Binding-site contacts:
Ligand atom O4 contacts residue VAL442 of chain 1.C at 4.0 Å.
Ligand atom O6 contacts residue GLY376 of chain 1.C at 3.9 Å.
Ligand atom C4 contacts residue VAL442 of chain 1.C at 4.2 Å (hydrophobic).
Ligand atom C8 contacts residue ASN374 of chain 1.C at 3.7 Å.
Ligand atom O7 contacts residue GLU209 of chain 1.C at 4.3 Å.
Ligand atom C6 contacts residue NAG1 of chain 1.EA at 3.7 Å.
Ligand atom O7 contacts residue PRO210 of chain 1.C at 3.0 Å.
Ligand atom C5 contacts residue NAG1 of chain 1.EA at 4.2 Å.
Ligand atom O7 contacts residue VAL442 of chain 1.C at 2.8 Å (h-bond).
Ligand atom C7 contacts residue VAL442 of chain 1.C at 4.0 Å (hydrophobic).
Ligand atom C3 contacts residue SER443 of chain 1.C at 4.3 Å.
Ligand atom C4 contacts residue GLU209 of chain 1.C at 3.8 Å.
Ligand atom C6 contacts residue GLU209 of chain 1.C at 3.4 Å.
Ligand atom O7 contacts residue ASN260 of chain 1.C at 3.2 Å (h-bond).
Ligand atom N2 contacts residue SER443 of chain 1.C at 3.7 Å.
Ligand atom C7 contacts residue VAL252 of chain 1.C at 4.3 Å (hydrophobic).
Ligand atom C3 contacts residue ASN260 of chain 1.C at 3.8 Å.
Ligand atom O6 contacts residue GLU209 of chain 1.C at 3.8 Å.
Ligand atom O5 contacts residue GLU209 of chain 1.C at 3.6 Å.
Ligand atom C5 contacts residue ASN260 of chain 1.C at 3.6 Å.
Ligand atom C7 contacts residue PRO210 of chain 1.C at 4.1 Å (hydrophobic).
Ligand atom C4 contacts residue ASN260 of chain 1.C at 4.2 Å.
Ligand atom C8 contacts residue VAL252 of chain 1.C at 3.9 Å (hydrophobic).
Ligand atom C3 contacts residue GLU209 of chain 1.C at 3.9 Å.
Ligand atom C1 contacts residue ASN260 of chain 1.C at 1.4 Å.
Ligand atom C8 contacts residue VAL442 of chain 1.C at 4.2 Å (hydrophobic).
Ligand atom C2 contacts residue SER443 of chain 1.C at 4.2 Å.
Ligand atom C6 contacts residue VAL442 of chain 1.C at 3.8 Å (hydrophobic).
Ligand atom C5 contacts residue VAL442 of chain 1.C at 3.3 Å (hydrophobic).
Ligand atom C2 contacts residue ASN260 of chain 1.C at 2.5 Å.
Ligand atom C1 contacts residue SER443 of chain 1.C at 3.9 Å.
Ligand atom O5 contacts residue ASN260 of chain 1.C at 2.3 Å (h-bond).
Ligand atom N2 contacts residue ASN260 of chain 1.C at 3.0 Å (h-bond).
Ligand atom C7 contacts residue ASN260 of chain 1.C at 3.4 Å.
Ligand atom O5 contacts residue VAL442 of chain 1.C at 4.1 Å.
Ligand atom C2 contacts residue GLU209 of chain 1.C at 3.8 Å.
Ligand atom O7 contacts residue VAL252 of chain 1.C at 3.8 Å.
Ligand atom O3 contacts residue GLU209 of chain 1.C at 2.8 Å (salt-bridge).
Ligand atom C5 contacts residue GLU209 of chain 1.C at 4.0 Å.
Ligand atom O7 contacts residue CYS441 of chain 1.C at 3.5 Å.

A protein and the small-molecule ligand that binds it are described below.
Small molecule (SMILES): CC(=O)N[C@H]1[C@H](O[C@H]2[C@H](O)[C@@H](NC(C)=O)CO[C@@H]2CO)O[C@H](CO)[C@@H](O[C@@H]2O[C@H](CO)[C@@H](O)[C@H](O[C@H]3O[C@H](CO)[C@@H](O)[C@H](O)[C@@H]3O)[C@@H]2O)[C@@H]1O

Sequence of chain 1.C:
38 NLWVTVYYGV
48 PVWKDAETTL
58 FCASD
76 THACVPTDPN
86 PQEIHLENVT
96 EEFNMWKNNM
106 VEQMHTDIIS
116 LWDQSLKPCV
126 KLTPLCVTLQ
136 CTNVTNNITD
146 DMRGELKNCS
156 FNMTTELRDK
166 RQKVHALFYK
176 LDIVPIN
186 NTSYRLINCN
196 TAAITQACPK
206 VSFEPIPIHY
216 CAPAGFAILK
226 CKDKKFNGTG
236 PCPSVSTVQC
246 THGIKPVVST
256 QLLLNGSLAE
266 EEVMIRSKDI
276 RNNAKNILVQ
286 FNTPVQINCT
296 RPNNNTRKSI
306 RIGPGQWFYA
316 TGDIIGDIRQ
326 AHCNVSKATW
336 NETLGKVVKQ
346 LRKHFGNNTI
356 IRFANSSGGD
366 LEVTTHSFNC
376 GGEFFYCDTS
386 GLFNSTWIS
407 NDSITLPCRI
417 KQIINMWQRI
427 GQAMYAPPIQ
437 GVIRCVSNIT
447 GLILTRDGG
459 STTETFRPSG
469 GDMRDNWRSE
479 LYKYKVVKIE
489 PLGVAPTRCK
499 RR